Sequence of chain 1.A:
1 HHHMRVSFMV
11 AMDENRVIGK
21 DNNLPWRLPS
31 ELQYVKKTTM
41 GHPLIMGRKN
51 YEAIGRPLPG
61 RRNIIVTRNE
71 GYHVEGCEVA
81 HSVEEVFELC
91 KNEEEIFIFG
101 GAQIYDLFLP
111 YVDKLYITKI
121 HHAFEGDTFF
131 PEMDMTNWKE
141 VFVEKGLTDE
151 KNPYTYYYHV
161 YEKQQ

The protein below binds the small molecule below.
Small molecule (SMILES): CCc1nc(N)nc(N)c1C#CCc1cc(OC)cc(-c2ccccc2)c1

Binding-site contacts:
Ligand atom NAC contacts residue THR118 of chain 1.A at 3.7 Å.
Ligand atom N3 contacts residue VAL35 of chain 1.A at 3.5 Å.
Ligand atom C2 contacts residue VAL35 of chain 1.A at 3.4 Å (hydrophobic).
Ligand atom CAH contacts residue LEU58 of chain 1.A at 3.5 Å (hydrophobic).
Ligand atom N1 contacts residue NAP1 of chain 1.C at 3.5 Å (h-bond).
Ligand atom CAB contacts residue ASN23 of chain 1.A at 3.2 Å.
Ligand atom CAP contacts residue ASN50 of chain 1.A at 3.4 Å.
Ligand atom NAD contacts residue TYR105 of chain 1.A at 3.6 Å.
Ligand atom CAE contacts residue NAP1 of chain 1.C at 3.4 Å.
Ligand atom C4 contacts residue NAP1 of chain 1.C at 3.6 Å.
Ligand atom N3 contacts residue GLU31 of chain 1.A at 2.8 Å (salt-bridge).
Ligand atom CAG contacts residue LYS36 of chain 1.A at 3.7 Å.
Ligand atom NAC contacts residue VAL10 of chain 1.A at 3.3 Å (h-bond).
Ligand atom C2 contacts residue GLU31 of chain 1.A at 3.5 Å.
Ligand atom C6 contacts residue MET9 of chain 1.A at 3.7 Å (hydrophobic).
Ligand atom NAC contacts residue ALA11 of chain 1.A at 3.5 Å (h-bond).
Ligand atom CAI contacts residue ARG56 of chain 1.A at 3.5 Å.
Ligand atom C5 contacts residue NAP1 of chain 1.C at 3.1 Å.
Ligand atom NAC contacts residue GLU31 of chain 1.A at 2.7 Å (salt-bridge).
Ligand atom CAN contacts residue ILE54 of chain 1.A at 3.6 Å (hydrophobic).
Ligand atom N1 contacts residue MET9 of chain 1.A at 3.4 Å.
Ligand atom C4 contacts residue GLU31 of chain 1.A at 3.6 Å.
Ligand atom CAA contacts residue LEU32 of chain 1.A at 3.5 Å (hydrophobic).
Ligand atom CAH contacts residue LEU32 of chain 1.A at 3.7 Å (hydrophobic).
Ligand atom N1 contacts residue ALA11 of chain 1.A at 3.5 Å (h-bond).
Ligand atom C2 contacts residue ALA11 of chain 1.A at 3.4 Å (hydrophobic).
Ligand atom CAF contacts residue NAP1 of chain 1.C at 3.4 Å.
Ligand atom C6 contacts residue NAP1 of chain 1.C at 3.1 Å.
Ligand atom CAL contacts residue ILE54 of chain 1.A at 3.7 Å (hydrophobic).
Ligand atom NAC contacts residue VAL35 of chain 1.A at 3.5 Å.
Ligand atom C2 contacts residue VAL10 of chain 1.A at 3.5 Å (hydrophobic).
Ligand atom N3 contacts residue ALA11 of chain 1.A at 3.3 Å.
Ligand atom CAW contacts residue ILE54 of chain 1.A at 3.6 Å (hydrophobic).
Ligand atom NAD contacts residue NAP1 of chain 1.C at 3.5 Å (h-bond).
Ligand atom CAO contacts residue GLU31 of chain 1.A at 3.5 Å.
Ligand atom N1 contacts residue VAL10 of chain 1.A at 3.3 Å.
Ligand atom NAD contacts residue MET9 of chain 1.A at 2.9 Å (h-bond).
Ligand atom NAD contacts residue PHE99 of chain 1.A at 3.4 Å (h-bond).
Ligand atom NAC contacts residue MET9 of chain 1.A at 3.5 Å (h-bond).
Ligand atom CAA contacts residue GLU31 of chain 1.A at 3.7 Å.